Sequence of chain 1.A:
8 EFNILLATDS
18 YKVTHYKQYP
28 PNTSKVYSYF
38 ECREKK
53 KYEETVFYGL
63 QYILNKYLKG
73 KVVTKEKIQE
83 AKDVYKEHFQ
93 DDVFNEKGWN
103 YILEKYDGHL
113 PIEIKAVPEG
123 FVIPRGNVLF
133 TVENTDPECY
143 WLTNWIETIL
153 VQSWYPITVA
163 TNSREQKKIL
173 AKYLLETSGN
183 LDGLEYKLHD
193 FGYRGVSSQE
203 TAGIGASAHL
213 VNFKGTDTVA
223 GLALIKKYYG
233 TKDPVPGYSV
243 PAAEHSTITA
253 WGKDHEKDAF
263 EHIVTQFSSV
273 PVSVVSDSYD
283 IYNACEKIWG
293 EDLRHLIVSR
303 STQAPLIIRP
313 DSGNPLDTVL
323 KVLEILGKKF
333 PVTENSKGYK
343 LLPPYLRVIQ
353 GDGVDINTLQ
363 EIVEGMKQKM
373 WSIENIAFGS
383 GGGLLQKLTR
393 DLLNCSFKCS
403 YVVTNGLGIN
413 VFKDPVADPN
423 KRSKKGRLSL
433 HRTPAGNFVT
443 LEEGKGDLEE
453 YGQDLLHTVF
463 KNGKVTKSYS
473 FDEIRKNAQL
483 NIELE

This small molecule binds to this protein.
Small molecule (SMILES): O=C(NCc1ccc(S(=O)(=O)c2cc(F)cc(F)c2)cc1)c1ccc2cccn2c1

Binding-site contacts:
Ligand atom C16 contacts residue HIS191 of chain 1.B at 3.2 Å.
Ligand atom C4 contacts residue TYR18 of chain 1.A at 3.8 Å (hydrophobic).
Ligand atom C13 contacts residue SER241 of chain 1.B at 3.6 Å.
Ligand atom C4 contacts residue PO41 of chain 1.H at 3.7 Å.
Ligand atom C1 contacts residue PHE193 of chain 1.B at 3.2 Å (hydrophobic).
Ligand atom C5 contacts residue PHE193 of chain 1.B at 3.5 Å (hydrophobic).
Ligand atom C3 contacts residue PHE193 of chain 1.B at 3.5 Å (hydrophobic).
Ligand atom C2 contacts residue TYR18 of chain 1.A at 3.7 Å (hydrophobic).
Ligand atom C5 contacts residue ARG311 of chain 1.B at 3.3 Å.
Ligand atom C10 contacts residue PHE193 of chain 1.B at 3.7 Å (hydrophobic).
Ligand atom O21 contacts residue ILE351 of chain 1.B at 3.5 Å.
Ligand atom C7 contacts residue PHE193 of chain 1.B at 3.4 Å (hydrophobic).
Ligand atom C6 contacts residue PHE193 of chain 1.B at 3.3 Å (hydrophobic).
Ligand atom F30 contacts residue TYR188 of chain 1.B at 3.3 Å.
Ligand atom N8 contacts residue PHE193 of chain 1.B at 3.5 Å.
Ligand atom C19 contacts residue SER275 of chain 1.B at 3.7 Å.
Ligand atom N8 contacts residue TYR18 of chain 1.A at 3.6 Å.
Ligand atom C13 contacts residue VAL242 of chain 1.B at 3.4 Å (hydrophobic).
Ligand atom C4 contacts residue ARG311 of chain 1.B at 3.3 Å.
Ligand atom C13 contacts residue TYR18 of chain 1.A at 3.7 Å (hydrophobic).
Ligand atom N12 contacts residue ASP219 of chain 1.B at 2.8 Å (salt-bridge).
Ligand atom C7 contacts residue TYR18 of chain 1.A at 3.7 Å (hydrophobic).
Ligand atom C4 contacts residue PHE193 of chain 1.B at 3.6 Å (hydrophobic).
Ligand atom C2 contacts residue ARG196 of chain 1.B at 3.5 Å.
Ligand atom C1 contacts residue ARG196 of chain 1.B at 3.3 Å.
Ligand atom C9 contacts residue PHE193 of chain 1.B at 3.6 Å (hydrophobic).
Ligand atom C10 contacts residue TYR18 of chain 1.A at 3.7 Å (hydrophobic).
Ligand atom O11 contacts residue ALA244 of chain 1.B at 3.3 Å.
Ligand atom C18 contacts residue VAL242 of chain 1.B at 3.5 Å (hydrophobic).
Ligand atom C7 contacts residue ASP219 of chain 1.B at 3.2 Å.
Ligand atom C26 contacts residue VAL242 of chain 1.B at 3.5 Å (hydrophobic).
Ligand atom C13 contacts residue ALA244 of chain 1.B at 3.6 Å (hydrophobic).
Ligand atom C10 contacts residue ASP219 of chain 1.B at 3.8 Å.
Ligand atom C19 contacts residue VAL242 of chain 1.B at 3.4 Å (hydrophobic).
Ligand atom C15 contacts residue HIS191 of chain 1.B at 3.4 Å.
Ligand atom C5 contacts residue TYR18 of chain 1.A at 3.6 Å (hydrophobic).
Ligand atom N12 contacts residue TYR18 of chain 1.A at 3.5 Å.
Ligand atom C6 contacts residue TYR18 of chain 1.A at 3.7 Å (hydrophobic).
Ligand atom C3 contacts residue TYR18 of chain 1.A at 3.5 Å (hydrophobic).
Ligand atom C13 contacts residue ASP219 of chain 1.B at 3.6 Å.

Sequence of chain 1.B:
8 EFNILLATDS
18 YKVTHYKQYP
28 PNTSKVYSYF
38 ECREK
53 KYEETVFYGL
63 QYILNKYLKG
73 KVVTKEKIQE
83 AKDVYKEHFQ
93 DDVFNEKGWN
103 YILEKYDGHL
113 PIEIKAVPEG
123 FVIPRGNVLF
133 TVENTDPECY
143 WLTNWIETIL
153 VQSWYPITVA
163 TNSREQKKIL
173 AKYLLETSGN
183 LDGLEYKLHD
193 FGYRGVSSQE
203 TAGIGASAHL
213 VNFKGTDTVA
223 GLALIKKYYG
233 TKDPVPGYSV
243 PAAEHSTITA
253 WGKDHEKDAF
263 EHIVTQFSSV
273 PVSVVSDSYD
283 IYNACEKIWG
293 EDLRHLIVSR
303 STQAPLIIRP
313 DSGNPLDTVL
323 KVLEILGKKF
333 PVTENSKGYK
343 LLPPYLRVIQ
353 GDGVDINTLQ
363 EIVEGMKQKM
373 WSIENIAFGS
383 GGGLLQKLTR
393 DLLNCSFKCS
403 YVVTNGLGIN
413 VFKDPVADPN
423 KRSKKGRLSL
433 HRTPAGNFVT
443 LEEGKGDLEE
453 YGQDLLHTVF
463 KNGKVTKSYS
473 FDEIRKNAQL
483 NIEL